The protein below binds the small molecule below.
Small molecule (SMILES): CC(=O)N[C@H]1[C@@H](O[P](=O)(O)O[P](=O)(O)OC[C@H]2O[C@@H](n3ccc(=O)[nH]c3=O)[C@H](O)[C@@H]2O)O[C@H](CO)[C@@H](O)[C@@H]1O

Sequence of chain 3.D:
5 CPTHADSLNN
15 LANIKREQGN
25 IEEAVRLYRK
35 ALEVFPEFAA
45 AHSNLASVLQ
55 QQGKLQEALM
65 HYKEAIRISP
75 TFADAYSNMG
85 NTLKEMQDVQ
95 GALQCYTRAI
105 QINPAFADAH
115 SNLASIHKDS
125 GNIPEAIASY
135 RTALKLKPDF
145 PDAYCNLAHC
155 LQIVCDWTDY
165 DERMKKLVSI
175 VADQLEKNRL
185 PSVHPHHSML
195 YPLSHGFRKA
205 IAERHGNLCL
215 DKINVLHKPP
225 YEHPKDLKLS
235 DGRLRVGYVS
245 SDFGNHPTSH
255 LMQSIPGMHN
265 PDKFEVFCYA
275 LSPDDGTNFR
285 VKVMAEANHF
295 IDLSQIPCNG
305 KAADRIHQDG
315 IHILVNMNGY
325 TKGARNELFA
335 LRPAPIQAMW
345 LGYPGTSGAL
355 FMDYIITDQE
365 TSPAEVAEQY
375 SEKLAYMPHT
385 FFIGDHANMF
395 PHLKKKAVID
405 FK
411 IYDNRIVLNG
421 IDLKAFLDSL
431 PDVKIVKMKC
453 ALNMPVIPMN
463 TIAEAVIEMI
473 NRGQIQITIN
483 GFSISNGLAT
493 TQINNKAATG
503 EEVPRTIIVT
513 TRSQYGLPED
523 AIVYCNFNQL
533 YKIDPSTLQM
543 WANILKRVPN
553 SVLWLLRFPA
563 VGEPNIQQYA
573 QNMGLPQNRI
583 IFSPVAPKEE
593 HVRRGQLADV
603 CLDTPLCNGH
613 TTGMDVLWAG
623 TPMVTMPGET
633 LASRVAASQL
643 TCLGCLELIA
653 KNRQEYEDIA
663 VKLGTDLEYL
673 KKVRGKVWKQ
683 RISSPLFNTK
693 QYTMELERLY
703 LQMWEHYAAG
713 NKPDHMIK

Binding-site contacts:
Ligand atom C8' contacts residue HIS612 of chain 3.D at 3.5 Å.
Ligand atom O4 contacts residue ALA588 of chain 3.D at 2.9 Å (h-bond).
Ligand atom O2' contacts residue LYS590 of chain 3.D at 2.5 Å (salt-bridge).
Ligand atom N3 contacts residue HIS593 of chain 3.D at 3.3 Å.
Ligand atom O4 contacts residue ARG596 of chain 3.D at 3.0 Å (salt-bridge).
Ligand atom N1 contacts residue HIS593 of chain 3.D at 3.4 Å.
Ligand atom O3' contacts residue GLY346 of chain 3.D at 3.5 Å (h-bond).
Ligand atom O4 contacts residue VAL587 of chain 3.D at 3.5 Å.
Ligand atom C8' contacts residue TYR533 of chain 3.D at 3.5 Å (hydrophobic).
Ligand atom C6 contacts residue HIS593 of chain 3.D at 3.4 Å.
Ligand atom C2 contacts residue ALA588 of chain 3.D at 3.5 Å (hydrophobic).
Ligand atom O4 contacts residue LEU558 of chain 3.D at 3.3 Å.
Ligand atom C2B contacts residue ASP617 of chain 3.D at 3.3 Å.
Ligand atom C4 contacts residue HIS593 of chain 3.D at 3.3 Å.
Ligand atom C3' contacts residue HIS612 of chain 3.D at 3.4 Å.
Ligand atom C6' contacts residue THR252 of chain 3.D at 3.2 Å.
Ligand atom O6' contacts residue THR252 of chain 3.D at 2.3 Å (h-bond).
Ligand atom O2 contacts residue ALA588 of chain 3.D at 3.3 Å (h-bond).
Ligand atom O4' contacts residue LEU345 of chain 3.D at 2.8 Å (h-bond).
Ligand atom O2B contacts residue THR613 of chain 3.D at 2.4 Å (h-bond).
Ligand atom O3' contacts residue PRO348 of chain 3.D at 3.4 Å.
Ligand atom O3B contacts residue THR613 of chain 3.D at 3.3 Å.
Ligand atom O2B contacts residue HIS612 of chain 3.D at 3.2 Å (h-bond).
Ligand atom O3' contacts residue HIS612 of chain 3.D at 3.4 Å (h-bond).
Ligand atom N3 contacts residue ALA588 of chain 3.D at 2.8 Å (h-bond).
Ligand atom O2B contacts residue THR614 of chain 3.D at 3.2 Å (h-bond).
Ligand atom O3B contacts residue LYS590 of chain 3.D at 2.8 Å (salt-bridge).
Ligand atom O1' contacts residue THR613 of chain 3.D at 3.1 Å (h-bond).
Ligand atom O2A contacts residue GLN531 of chain 3.D at 2.3 Å (h-bond).
Ligand atom O7' contacts residue HIS190 of chain 3.D at 2.9 Å (h-bond).
Ligand atom C4' contacts residue GLY346 of chain 3.D at 3.5 Å.
Ligand atom N2' contacts residue HIS612 of chain 3.D at 2.9 Å (h-bond).
Ligand atom C8' contacts residue CYS609 of chain 3.D at 3.4 Å (hydrophobic).
Ligand atom O2' contacts residue ASP617 of chain 3.D at 2.8 Å (salt-bridge).
Ligand atom C2B contacts residue LYS590 of chain 3.D at 3.5 Å.
Ligand atom O2' contacts residue HIS593 of chain 3.D at 3.1 Å.
Ligand atom C5 contacts residue HIS593 of chain 3.D at 3.5 Å.
Ligand atom O1B contacts residue LYS534 of chain 3.D at 2.5 Å (salt-bridge).
Ligand atom C5' contacts residue THR613 of chain 3.D at 3.3 Å.
Ligand atom PA contacts residue GLN531 of chain 3.D at 3.4 Å.

Sequence of chain 2.D:
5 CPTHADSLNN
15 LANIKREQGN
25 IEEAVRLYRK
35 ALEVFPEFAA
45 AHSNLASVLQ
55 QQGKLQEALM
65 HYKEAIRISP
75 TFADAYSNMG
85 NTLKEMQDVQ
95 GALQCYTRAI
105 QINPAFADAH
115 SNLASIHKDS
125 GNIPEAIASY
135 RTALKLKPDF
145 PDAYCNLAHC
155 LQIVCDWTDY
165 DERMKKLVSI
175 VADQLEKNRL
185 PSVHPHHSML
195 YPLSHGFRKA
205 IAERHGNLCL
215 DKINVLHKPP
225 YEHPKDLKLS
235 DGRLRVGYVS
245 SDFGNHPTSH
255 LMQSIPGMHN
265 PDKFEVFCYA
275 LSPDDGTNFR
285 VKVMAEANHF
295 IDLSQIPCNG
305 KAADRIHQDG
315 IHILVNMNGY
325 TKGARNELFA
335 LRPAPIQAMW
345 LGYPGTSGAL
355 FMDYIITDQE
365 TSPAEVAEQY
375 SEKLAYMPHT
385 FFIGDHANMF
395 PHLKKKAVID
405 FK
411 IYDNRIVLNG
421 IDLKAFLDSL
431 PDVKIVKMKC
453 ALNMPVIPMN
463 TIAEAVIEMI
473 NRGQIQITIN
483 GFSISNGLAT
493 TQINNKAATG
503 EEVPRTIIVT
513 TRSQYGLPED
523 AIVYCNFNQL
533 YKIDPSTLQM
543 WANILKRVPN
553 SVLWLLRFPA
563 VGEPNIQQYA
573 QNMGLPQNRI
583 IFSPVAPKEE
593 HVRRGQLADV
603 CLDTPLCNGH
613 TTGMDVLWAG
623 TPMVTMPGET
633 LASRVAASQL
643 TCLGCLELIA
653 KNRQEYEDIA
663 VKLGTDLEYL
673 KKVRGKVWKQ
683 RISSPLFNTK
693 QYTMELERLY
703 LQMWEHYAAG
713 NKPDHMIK